Sequence of chain 1.A:
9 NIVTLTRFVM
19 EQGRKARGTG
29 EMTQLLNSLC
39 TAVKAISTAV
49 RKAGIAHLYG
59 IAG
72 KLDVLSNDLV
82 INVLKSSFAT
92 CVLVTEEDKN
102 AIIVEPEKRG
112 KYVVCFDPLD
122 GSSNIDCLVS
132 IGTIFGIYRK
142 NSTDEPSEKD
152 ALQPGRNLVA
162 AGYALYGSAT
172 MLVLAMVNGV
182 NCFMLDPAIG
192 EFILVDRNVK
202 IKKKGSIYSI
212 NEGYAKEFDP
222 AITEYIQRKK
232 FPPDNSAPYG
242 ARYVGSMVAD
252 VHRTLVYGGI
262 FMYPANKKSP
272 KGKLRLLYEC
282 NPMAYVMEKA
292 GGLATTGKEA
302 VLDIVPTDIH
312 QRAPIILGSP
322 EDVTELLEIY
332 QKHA

Sequence of chain 1.B:
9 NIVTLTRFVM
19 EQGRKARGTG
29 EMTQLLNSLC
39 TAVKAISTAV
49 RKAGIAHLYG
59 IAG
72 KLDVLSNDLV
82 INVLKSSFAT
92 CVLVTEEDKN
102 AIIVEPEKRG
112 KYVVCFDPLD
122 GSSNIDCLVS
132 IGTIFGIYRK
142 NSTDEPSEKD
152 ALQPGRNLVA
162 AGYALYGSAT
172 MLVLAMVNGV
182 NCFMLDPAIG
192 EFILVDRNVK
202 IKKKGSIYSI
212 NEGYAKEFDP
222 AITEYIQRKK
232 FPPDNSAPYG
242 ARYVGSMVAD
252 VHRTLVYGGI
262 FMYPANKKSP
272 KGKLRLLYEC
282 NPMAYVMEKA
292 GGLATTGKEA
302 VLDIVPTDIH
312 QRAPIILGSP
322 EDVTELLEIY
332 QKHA

A small-molecule ligand and the protein it binds are described below.
Small molecule (SMILES): O=P(O)(O)OC[C@@H]1O[C@H](COP(=O)(O)O)[C@@H](O)[C@@H]1O

Binding-site contacts:
Ligand atom O3 contacts residue SER247 of chain 1.B at 3.8 Å.
Ligand atom P1 contacts residue MN1 of chain 1.G at 3.5 Å.
Ligand atom O3 contacts residue ASP121 of chain 1.B at 2.6 Å (salt-bridge).
Ligand atom O2P contacts residue SER123 of chain 1.B at 3.6 Å (h-bond).
Ligand atom O1 contacts residue GLY122 of chain 1.B at 3.5 Å (h-bond).
Ligand atom O5P contacts residue TYR264 of chain 1.B at 3.7 Å.
Ligand atom O1P contacts residue MN1 of chain 1.G at 2.5 Å.
Ligand atom O6P contacts residue TYR215 of chain 1.B at 2.9 Å (h-bond).
Ligand atom C6 contacts residue TYR264 of chain 1.B at 3.9 Å (hydrophobic).
Ligand atom O4P contacts residue ARG243 of chain 1.A at 3.0 Å (salt-bridge).
Ligand atom O6P contacts residue TYR264 of chain 1.B at 2.6 Å (h-bond).
Ligand atom O1 contacts residue MN1 of chain 1.G at 3.7 Å.
Ligand atom O6P contacts residue LYS274 of chain 1.B at 3.8 Å.
Ligand atom O2P contacts residue SER124 of chain 1.B at 3.9 Å.
Ligand atom O1P contacts residue GLY122 of chain 1.B at 3.2 Å (h-bond).
Ligand atom O6 contacts residue LYS274 of chain 1.B at 2.9 Å (salt-bridge).
Ligand atom C1 contacts residue LYS274 of chain 1.B at 3.6 Å.
Ligand atom O1P contacts residue GLU97 of chain 1.B at 3.3 Å (salt-bridge).
Ligand atom O2P contacts residue GLY122 of chain 1.B at 3.7 Å.
Ligand atom O4 contacts residue MET248 of chain 1.B at 3.4 Å (h-bond).
Ligand atom P2 contacts residue TYR264 of chain 1.B at 3.8 Å.
Ligand atom C5 contacts residue LYS274 of chain 1.B at 3.9 Å.
Ligand atom O5 contacts residue LYS274 of chain 1.B at 2.9 Å (salt-bridge).
Ligand atom P1 contacts residue GLY122 of chain 1.B at 3.7 Å.
Ligand atom O3P contacts residue MN1 of chain 1.G at 3.9 Å.
Ligand atom P2 contacts residue LYS274 of chain 1.B at 3.8 Å.
Ligand atom O1 contacts residue ASP121 of chain 1.B at 3.2 Å (salt-bridge).
Ligand atom O3 contacts residue MET248 of chain 1.B at 3.1 Å (h-bond).
Ligand atom O5P contacts residue ARG243 of chain 1.A at 3.6 Å (salt-bridge).
Ligand atom C6 contacts residue GLY246 of chain 1.B at 3.9 Å.
Ligand atom C4 contacts residue GLY246 of chain 1.B at 3.6 Å.
Ligand atom P1 contacts residue ASP121 of chain 1.B at 3.9 Å.
Ligand atom O6 contacts residue TYR264 of chain 1.B at 3.7 Å.
Ligand atom O1P contacts residue ASP121 of chain 1.B at 3.2 Å (salt-bridge).
Ligand atom C4 contacts residue MET248 of chain 1.B at 3.6 Å (hydrophobic).
Ligand atom C3 contacts residue ASP121 of chain 1.B at 3.7 Å.
Ligand atom O5P contacts residue ASN212 of chain 1.B at 3.0 Å (h-bond).
Ligand atom O5P contacts residue TYR244 of chain 1.B at 2.8 Å (h-bond).
Ligand atom C6 contacts residue TYR244 of chain 1.B at 3.4 Å (hydrophobic).
Ligand atom C2 contacts residue LYS274 of chain 1.B at 3.6 Å.